Binding-site contacts:
Ligand atom C4 contacts residue ASN35 of chain 1.B at 4.2 Å.
Ligand atom N2 contacts residue ASN35 of chain 1.B at 2.9 Å (h-bond).
Ligand atom O7 contacts residue ASN35 of chain 1.B at 3.9 Å.
Ligand atom C5 contacts residue GLU38 of chain 1.B at 4.1 Å.
Ligand atom C5 contacts residue ASN35 of chain 1.B at 3.6 Å.
Ligand atom C3 contacts residue ASN35 of chain 1.B at 3.8 Å.
Ligand atom O5 contacts residue GLU38 of chain 1.B at 3.8 Å.
Ligand atom C7 contacts residue ASN35 of chain 1.B at 3.6 Å.
Ligand atom C2 contacts residue ASN35 of chain 1.B at 2.4 Å.
Ligand atom O5 contacts residue ASN35 of chain 1.B at 2.3 Å (h-bond).
Ligand atom O6 contacts residue THR37 of chain 1.B at 4.1 Å.
Ligand atom O6 contacts residue GLU38 of chain 1.B at 2.4 Å (salt-bridge).
Ligand atom C6 contacts residue GLU38 of chain 1.B at 3.3 Å.
Ligand atom O5 contacts residue THR37 of chain 1.B at 4.5 Å.
Ligand atom C1 contacts residue THR37 of chain 1.B at 4.4 Å.
Ligand atom C1 contacts residue ASN35 of chain 1.B at 1.4 Å.

Sequence of chain 1.B:
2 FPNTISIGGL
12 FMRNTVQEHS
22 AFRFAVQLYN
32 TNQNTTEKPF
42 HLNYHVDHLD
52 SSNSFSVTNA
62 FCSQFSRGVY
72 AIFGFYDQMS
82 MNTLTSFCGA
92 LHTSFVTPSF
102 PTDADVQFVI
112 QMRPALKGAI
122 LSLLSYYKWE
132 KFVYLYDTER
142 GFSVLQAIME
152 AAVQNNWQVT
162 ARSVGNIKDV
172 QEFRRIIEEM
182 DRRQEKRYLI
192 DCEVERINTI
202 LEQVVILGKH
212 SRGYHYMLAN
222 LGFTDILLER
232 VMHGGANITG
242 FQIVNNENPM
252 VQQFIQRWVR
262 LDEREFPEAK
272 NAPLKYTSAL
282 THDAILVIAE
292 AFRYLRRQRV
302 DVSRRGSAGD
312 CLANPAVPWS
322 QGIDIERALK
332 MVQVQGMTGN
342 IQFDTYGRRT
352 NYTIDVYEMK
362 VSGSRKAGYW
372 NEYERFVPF

A small-molecule ligand and the protein it binds are described below.
Small molecule (SMILES): CC(=O)N[C@@H]1[C@@H](O)[C@H](O)[C@@H](CO)O[C@H]1O